Sequence of chain 1.A:
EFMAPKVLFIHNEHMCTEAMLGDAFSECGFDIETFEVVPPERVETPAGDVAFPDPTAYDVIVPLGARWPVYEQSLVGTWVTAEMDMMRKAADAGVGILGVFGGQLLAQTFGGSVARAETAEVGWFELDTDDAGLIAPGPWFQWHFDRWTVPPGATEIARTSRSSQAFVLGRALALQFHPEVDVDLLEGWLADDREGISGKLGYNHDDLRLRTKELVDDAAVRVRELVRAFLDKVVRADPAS

Binding-site contacts:
Ligand atom O contacts residue OCS101 of chain 1.A at 3.5 Å (h-bond).
Ligand atom C contacts residue ARG67 of chain 1.A at 4.4 Å.
Ligand atom O contacts residue TRP144 of chain 1.A at 4.3 Å.
Ligand atom NE2 contacts residue TRP144 of chain 1.A at 4.0 Å.
Ligand atom CD contacts residue CYS16 of chain 1.A at 4.2 Å (hydrophobic).
Ligand atom CD contacts residue TRP144 of chain 1.A at 4.5 Å (hydrophobic).
Ligand atom NE2 contacts residue TRP190 of chain 1.A at 3.1 Å.
Ligand atom CA contacts residue ARG67 of chain 1.A at 4.0 Å.
Ligand atom C contacts residue OCS101 of chain 1.A at 3.2 Å.
Ligand atom CA contacts residue OCS101 of chain 1.A at 4.4 Å.
Ligand atom C contacts residue HIS145 of chain 1.A at 4.4 Å.
Ligand atom N contacts residue TRP144 of chain 1.A at 3.8 Å.
Ligand atom OXT contacts residue HIS179 of chain 1.A at 4.2 Å.
Ligand atom CD contacts residue TRP190 of chain 1.A at 3.9 Å (hydrophobic).
Ligand atom OXT contacts residue HIS145 of chain 1.A at 4.1 Å.
Ligand atom CG contacts residue TRP144 of chain 1.A at 3.7 Å (hydrophobic).
Ligand atom C contacts residue ALA66 of chain 1.A at 3.2 Å (hydrophobic).
Ligand atom OXT contacts residue TRP144 of chain 1.A at 2.6 Å (h-bond).
Ligand atom CB contacts residue TRP144 of chain 1.A at 3.0 Å (hydrophobic).
Ligand atom OXT contacts residue ALA66 of chain 1.A at 3.9 Å.
Ligand atom OXT contacts residue OCS101 of chain 1.A at 2.4 Å (h-bond).
Ligand atom CB contacts residue OCS101 of chain 1.A at 4.5 Å.
Ligand atom CA contacts residue TRP144 of chain 1.A at 3.5 Å (hydrophobic).
Ligand atom O contacts residue ALA66 of chain 1.A at 2.7 Å (h-bond).
Ligand atom O contacts residue ARG67 of chain 1.A at 4.0 Å.
Ligand atom C contacts residue TRP144 of chain 1.A at 3.3 Å (hydrophobic).
Ligand atom N contacts residue PHE146 of chain 1.A at 3.7 Å.
Ligand atom OE1 contacts residue CYS16 of chain 1.A at 4.1 Å.
Ligand atom OE1 contacts residue TRP190 of chain 1.A at 3.8 Å.
Ligand atom CD contacts residue HIS179 of chain 1.A at 4.3 Å.
Ligand atom NE2 contacts residue HIS179 of chain 1.A at 3.7 Å.
Ligand atom CA contacts residue ALA66 of chain 1.A at 3.8 Å (hydrophobic).
Ligand atom CG contacts residue OCS101 of chain 1.A at 3.9 Å.
Ligand atom CG contacts residue HIS179 of chain 1.A at 4.0 Å.
Ligand atom CG contacts residue ALA66 of chain 1.A at 4.5 Å (hydrophobic).

This small molecule binds to this protein.
Small molecule (SMILES): NC(=O)CC[C@H](N)C(=O)O